Sequence of chain 1.A:
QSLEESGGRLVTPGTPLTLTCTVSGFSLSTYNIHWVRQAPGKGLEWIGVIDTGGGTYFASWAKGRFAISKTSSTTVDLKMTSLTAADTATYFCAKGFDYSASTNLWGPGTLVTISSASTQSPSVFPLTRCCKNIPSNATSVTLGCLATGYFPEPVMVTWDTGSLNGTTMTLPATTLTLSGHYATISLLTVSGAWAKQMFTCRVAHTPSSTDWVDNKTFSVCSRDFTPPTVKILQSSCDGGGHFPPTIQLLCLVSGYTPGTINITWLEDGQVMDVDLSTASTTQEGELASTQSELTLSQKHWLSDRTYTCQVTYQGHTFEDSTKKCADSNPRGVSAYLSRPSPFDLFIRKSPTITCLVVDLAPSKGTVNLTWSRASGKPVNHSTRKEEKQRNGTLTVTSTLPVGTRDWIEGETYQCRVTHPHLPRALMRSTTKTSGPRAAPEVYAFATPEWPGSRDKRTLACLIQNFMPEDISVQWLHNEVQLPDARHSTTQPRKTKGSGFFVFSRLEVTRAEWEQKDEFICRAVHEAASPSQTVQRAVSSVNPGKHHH

A protein and the small-molecule ligand that binds it are described below.
Small molecule (SMILES): CC(=O)N[C@@H]1[C@@H](O)[C@H](O)[C@@H](CO)O[C@H]1O

Binding-site contacts:
Ligand atom C7 contacts residue ASN165 of chain 1.A at 3.6 Å.
Ligand atom O7 contacts residue LEU164 of chain 1.A at 4.3 Å.
Ligand atom C2 contacts residue SER191 of chain 1.A at 3.9 Å.
Ligand atom C1 contacts residue ASN165 of chain 1.A at 1.5 Å.
Ligand atom O7 contacts residue ASN165 of chain 1.A at 3.1 Å (h-bond).
Ligand atom O5 contacts residue ASN165 of chain 1.A at 2.5 Å (h-bond).
Ligand atom C5 contacts residue ASN165 of chain 1.A at 3.7 Å.
Ligand atom C7 contacts residue SER191 of chain 1.A at 4.2 Å.
Ligand atom C2 contacts residue ASN165 of chain 1.A at 2.7 Å.
Ligand atom N2 contacts residue ASN165 of chain 1.A at 3.1 Å (h-bond).
Ligand atom C4 contacts residue SER191 of chain 1.A at 4.2 Å.
Ligand atom C3 contacts residue SER191 of chain 1.A at 4.3 Å.
Ligand atom O7 contacts residue GLY192 of chain 1.A at 3.8 Å.
Ligand atom C4 contacts residue ASN165 of chain 1.A at 4.4 Å.
Ligand atom O7 contacts residue SER191 of chain 1.A at 3.0 Å (h-bond).
Ligand atom C3 contacts residue ASN165 of chain 1.A at 3.9 Å.
Ligand atom O3 contacts residue SER191 of chain 1.A at 4.1 Å.